Sequence of chain 1.A:
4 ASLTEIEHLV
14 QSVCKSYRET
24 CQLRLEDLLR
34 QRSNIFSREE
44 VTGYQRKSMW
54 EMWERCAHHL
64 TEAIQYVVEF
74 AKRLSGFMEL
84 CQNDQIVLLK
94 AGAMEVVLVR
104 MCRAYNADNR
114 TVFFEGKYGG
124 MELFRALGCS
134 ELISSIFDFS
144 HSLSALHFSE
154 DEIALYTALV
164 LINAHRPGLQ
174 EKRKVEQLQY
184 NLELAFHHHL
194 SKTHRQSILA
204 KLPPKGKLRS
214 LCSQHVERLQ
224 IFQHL

Binding-site contacts:
Ligand atom C29 contacts residue MET97 of chain 1.A at 4.5 Å (hydrophobic).
Ligand atom C35 contacts residue LYS93 of chain 1.A at 3.9 Å.
Ligand atom C32 contacts residue LYS93 of chain 1.A at 4.0 Å.
Ligand atom N19 contacts residue GLU72 of chain 1.A at 3.6 Å (salt-bridge).
Ligand atom C1 contacts residue GLN68 of chain 1.A at 3.9 Å.
Ligand atom C28 contacts residue ILE67 of chain 1.A at 4.4 Å (hydrophobic).
Ligand atom C28 contacts residue ALA96 of chain 1.A at 3.9 Å (hydrophobic).
Ligand atom C8 contacts residue THR64 of chain 1.A at 3.9 Å.
Ligand atom N12 contacts residue VAL71 of chain 1.A at 4.4 Å.
Ligand atom N19 contacts residue GLN68 of chain 1.A at 4.0 Å.
Ligand atom C35 contacts residue VAL219 of chain 1.A at 3.8 Å (hydrophobic).
Ligand atom C30 contacts residue LYS93 of chain 1.A at 4.4 Å.
Ligand atom C7 contacts residue GLN68 of chain 1.A at 4.2 Å.
Ligand atom C2 contacts residue ILE67 of chain 1.A at 4.2 Å (hydrophobic).
Ligand atom O31 contacts residue MET97 of chain 1.A at 3.4 Å.
Ligand atom C13 contacts residue GLN68 of chain 1.A at 3.8 Å.
Ligand atom C34 contacts residue VAL219 of chain 1.A at 4.0 Å (hydrophobic).
Ligand atom C35 contacts residue MET97 of chain 1.A at 4.3 Å (hydrophobic).
Ligand atom C26 contacts residue ILE67 of chain 1.A at 4.0 Å (hydrophobic).
Ligand atom C34 contacts residue LYS93 of chain 1.A at 3.4 Å.
Ligand atom C8 contacts residue ILE67 of chain 1.A at 3.7 Å (hydrophobic).
Ligand atom C18 contacts residue LYS75 of chain 1.A at 4.3 Å.
Ligand atom C26 contacts residue ALA96 of chain 1.A at 4.5 Å (hydrophobic).
Ligand atom C33 contacts residue LYS93 of chain 1.A at 4.0 Å.
Ligand atom C20 contacts residue GLU72 of chain 1.A at 4.2 Å.
Ligand atom N19 contacts residue LYS75 of chain 1.A at 4.0 Å.
Ligand atom C1 contacts residue VAL71 of chain 1.A at 4.5 Å (hydrophobic).
Ligand atom N3 contacts residue ILE67 of chain 1.A at 3.7 Å.
Ligand atom C7 contacts residue THR64 of chain 1.A at 3.5 Å.
Ligand atom C7 contacts residue ILE67 of chain 1.A at 3.5 Å (hydrophobic).
Ligand atom N9 contacts residue ILE67 of chain 1.A at 3.9 Å.
Ligand atom C21 contacts residue LYS75 of chain 1.A at 3.8 Å.
Ligand atom C27 contacts residue ILE67 of chain 1.A at 3.7 Å (hydrophobic).
Ligand atom C28 contacts residue LEU92 of chain 1.A at 3.9 Å (hydrophobic).
Ligand atom C20 contacts residue VAL71 of chain 1.A at 4.0 Å (hydrophobic).
Ligand atom C4 contacts residue ILE67 of chain 1.A at 3.9 Å (hydrophobic).
Ligand atom C20 contacts residue GLN68 of chain 1.A at 3.3 Å.
Ligand atom N12 contacts residue GLN68 of chain 1.A at 3.1 Å (h-bond).
Ligand atom C2 contacts residue GLN68 of chain 1.A at 3.7 Å.
Ligand atom C14 contacts residue GLN68 of chain 1.A at 3.7 Å.

A protein and the small-molecule ligand that binds it are described below.
Small molecule (SMILES): Cc1ncc(C(=O)Nc2cn3ccnc3c(CN3CCN(C(=O)C4CCCC4)[C@@H](C)C3)c2C)cn1